Binding-site contacts:
Ligand atom C13 contacts residue PHE127 of chain 1.A at 3.7 Å (hydrophobic).
Ligand atom C1 contacts residue FMN1 of chain 1.F at 3.8 Å.
Ligand atom C12 contacts residue TRP106 of chain 1.B at 3.7 Å (hydrophobic).
Ligand atom C4 contacts residue ILE195 of chain 1.B at 4.2 Å (hydrophobic).
Ligand atom C8 contacts residue FMN1 of chain 1.F at 3.4 Å.
Ligand atom C3 contacts residue PHE107 of chain 1.B at 3.7 Å (hydrophobic).
Ligand atom C3 contacts residue ASN162 of chain 1.B at 4.4 Å.
Ligand atom C5 contacts residue ILE195 of chain 1.B at 3.5 Å (hydrophobic).
Ligand atom C6 contacts residue GLY150 of chain 1.B at 4.0 Å.
Ligand atom C1 contacts residue GLY150 of chain 1.B at 4.1 Å.
Ligand atom C11 contacts residue TRP106 of chain 1.B at 3.4 Å (hydrophobic).
Ligand atom C12 contacts residue PHE179 of chain 1.A at 4.1 Å (hydrophobic).
Ligand atom C12 contacts residue FMN1 of chain 1.F at 3.2 Å.
Ligand atom C2 contacts residue FMN1 of chain 1.F at 3.5 Å.
Ligand atom O1 contacts residue PHE179 of chain 1.A at 3.4 Å.
Ligand atom C3 contacts residue FMN1 of chain 1.F at 3.4 Å.
Ligand atom C3 contacts residue GLY175 of chain 1.A at 3.5 Å.
Ligand atom C10 contacts residue FMN1 of chain 1.F at 3.3 Å.
Ligand atom C2 contacts residue PHE127 of chain 1.A at 4.0 Å (hydrophobic).
Ligand atom C7 contacts residue FMN1 of chain 1.F at 3.4 Å.
Ligand atom C6 contacts residue FMN1 of chain 1.F at 3.7 Å.
Ligand atom C3 contacts residue PHE179 of chain 1.A at 3.5 Å (hydrophobic).
Ligand atom N2 contacts residue PHE127 of chain 1.A at 3.4 Å.
Ligand atom N1 contacts residue GLY150 of chain 1.B at 3.8 Å.
Ligand atom O2 contacts residue ILE129 of chain 1.A at 4.4 Å.
Ligand atom C8 contacts residue PHE127 of chain 1.A at 4.4 Å (hydrophobic).
Ligand atom C11 contacts residue PHE179 of chain 1.A at 3.6 Å (hydrophobic).
Ligand atom C9 contacts residue FMN1 of chain 1.F at 3.5 Å.
Ligand atom C9 contacts residue PHE179 of chain 1.A at 3.9 Å (hydrophobic).
Ligand atom N2 contacts residue FMN1 of chain 1.F at 3.3 Å.
Ligand atom C12 contacts residue PHE127 of chain 1.A at 4.0 Å (hydrophobic).
Ligand atom C11 contacts residue FMN1 of chain 1.F at 3.4 Å.
Ligand atom O1 contacts residue FMN1 of chain 1.F at 3.4 Å (h-bond).
Ligand atom C10 contacts residue PHE179 of chain 1.A at 3.5 Å (hydrophobic).
Ligand atom C5 contacts residue GLY150 of chain 1.B at 3.8 Å.
Ligand atom C13 contacts residue FMN1 of chain 1.F at 3.4 Å.

Sequence of chain 1.B:
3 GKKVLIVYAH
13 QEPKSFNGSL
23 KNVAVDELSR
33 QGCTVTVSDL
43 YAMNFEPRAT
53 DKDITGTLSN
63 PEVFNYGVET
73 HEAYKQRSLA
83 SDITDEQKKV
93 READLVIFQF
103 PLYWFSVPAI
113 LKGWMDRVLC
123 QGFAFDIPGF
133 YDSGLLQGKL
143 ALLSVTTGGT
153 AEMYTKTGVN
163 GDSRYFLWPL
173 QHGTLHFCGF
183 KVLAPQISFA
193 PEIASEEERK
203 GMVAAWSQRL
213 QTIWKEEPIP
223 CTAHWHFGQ

Sequence of chain 1.A:
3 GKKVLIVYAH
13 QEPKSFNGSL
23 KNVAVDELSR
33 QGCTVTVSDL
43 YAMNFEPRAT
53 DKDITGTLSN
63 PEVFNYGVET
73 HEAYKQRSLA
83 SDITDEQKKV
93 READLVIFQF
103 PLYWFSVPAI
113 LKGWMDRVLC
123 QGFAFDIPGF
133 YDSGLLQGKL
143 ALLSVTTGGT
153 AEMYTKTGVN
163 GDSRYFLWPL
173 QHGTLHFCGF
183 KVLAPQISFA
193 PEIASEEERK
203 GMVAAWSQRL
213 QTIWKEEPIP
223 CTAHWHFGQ

The protein below binds the small molecule below.
Small molecule (SMILES): COc1ccc2[nH]cc(CCNC(C)=O)c2c1